This protein binds this small molecule.
Small molecule (SMILES): CC(=O)N[C@@H]1[C@@H](O)[C@H](O)[C@@H](CO)O[C@H]1O

Sequence of chain 1.E:
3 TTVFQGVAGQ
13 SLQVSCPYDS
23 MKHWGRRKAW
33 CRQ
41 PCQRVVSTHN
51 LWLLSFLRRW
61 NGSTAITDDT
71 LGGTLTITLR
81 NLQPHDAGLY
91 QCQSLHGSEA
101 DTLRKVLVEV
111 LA

Binding-site contacts:
Ligand atom C8 contacts residue ARG59 of chain 1.B at 3.4 Å.
Ligand atom N2 contacts residue GLY72 of chain 1.E at 4.4 Å.
Ligand atom C2 contacts residue ASN61 of chain 1.B at 2.4 Å.
Ligand atom C7 contacts residue VAL45 of chain 1.B at 4.1 Å (hydrophobic).
Ligand atom C4 contacts residue PRO19 of chain 1.E at 4.1 Å (hydrophobic).
Ligand atom C8 contacts residue GLY72 of chain 1.E at 3.3 Å.
Ligand atom C1 contacts residue VAL45 of chain 1.B at 3.7 Å (hydrophobic).
Ligand atom O7 contacts residue ASN61 of chain 1.B at 3.3 Å (h-bond).
Ligand atom N2 contacts residue VAL45 of chain 1.B at 4.4 Å.
Ligand atom C8 contacts residue ASN61 of chain 1.B at 4.2 Å.
Ligand atom O3 contacts residue PRO19 of chain 1.E at 4.3 Å.
Ligand atom C7 contacts residue VAL46 of chain 1.B at 4.4 Å (hydrophobic).
Ligand atom O7 contacts residue SER47 of chain 1.B at 3.8 Å.
Ligand atom O5 contacts residue ASN61 of chain 1.B at 2.5 Å (h-bond).
Ligand atom O5 contacts residue VAL45 of chain 1.B at 3.8 Å.
Ligand atom C7 contacts residue ASN61 of chain 1.B at 3.2 Å.
Ligand atom O7 contacts residue VAL45 of chain 1.B at 3.3 Å (h-bond).
Ligand atom C3 contacts residue ASN61 of chain 1.B at 3.7 Å.
Ligand atom C3 contacts residue PRO19 of chain 1.E at 3.7 Å (hydrophobic).
Ligand atom O4 contacts residue PRO19 of chain 1.E at 3.6 Å.
Ligand atom C1 contacts residue ASN61 of chain 1.B at 1.4 Å.
Ligand atom N2 contacts residue ASN61 of chain 1.B at 2.7 Å (h-bond).
Ligand atom C4 contacts residue ASN61 of chain 1.B at 4.2 Å.
Ligand atom C7 contacts residue ARG59 of chain 1.B at 4.5 Å.
Ligand atom C8 contacts residue VAL46 of chain 1.B at 4.4 Å (hydrophobic).
Ligand atom O7 contacts residue VAL46 of chain 1.B at 3.5 Å.
Ligand atom C5 contacts residue PRO19 of chain 1.E at 4.3 Å (hydrophobic).
Ligand atom C5 contacts residue ASN61 of chain 1.B at 3.7 Å.
Ligand atom O6 contacts residue ARG44 of chain 1.B at 4.2 Å.
Ligand atom C2 contacts residue VAL45 of chain 1.B at 4.0 Å (hydrophobic).
Ligand atom C7 contacts residue GLY72 of chain 1.E at 4.4 Å.

Sequence of chain 1.B:
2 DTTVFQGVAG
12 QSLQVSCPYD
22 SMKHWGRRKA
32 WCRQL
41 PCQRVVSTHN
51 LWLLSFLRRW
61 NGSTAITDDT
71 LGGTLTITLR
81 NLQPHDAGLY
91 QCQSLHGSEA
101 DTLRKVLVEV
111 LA